A small-molecule ligand and the protein it binds are described below.
Small molecule (SMILES): CC(=O)N[C@H]1[C@H](O[C@H]2[C@H](O)[C@@H](NC(C)=O)CO[C@@H]2CO)O[C@H](CO)[C@@H](O)[C@@H]1O

Sequence of chain 1.B:
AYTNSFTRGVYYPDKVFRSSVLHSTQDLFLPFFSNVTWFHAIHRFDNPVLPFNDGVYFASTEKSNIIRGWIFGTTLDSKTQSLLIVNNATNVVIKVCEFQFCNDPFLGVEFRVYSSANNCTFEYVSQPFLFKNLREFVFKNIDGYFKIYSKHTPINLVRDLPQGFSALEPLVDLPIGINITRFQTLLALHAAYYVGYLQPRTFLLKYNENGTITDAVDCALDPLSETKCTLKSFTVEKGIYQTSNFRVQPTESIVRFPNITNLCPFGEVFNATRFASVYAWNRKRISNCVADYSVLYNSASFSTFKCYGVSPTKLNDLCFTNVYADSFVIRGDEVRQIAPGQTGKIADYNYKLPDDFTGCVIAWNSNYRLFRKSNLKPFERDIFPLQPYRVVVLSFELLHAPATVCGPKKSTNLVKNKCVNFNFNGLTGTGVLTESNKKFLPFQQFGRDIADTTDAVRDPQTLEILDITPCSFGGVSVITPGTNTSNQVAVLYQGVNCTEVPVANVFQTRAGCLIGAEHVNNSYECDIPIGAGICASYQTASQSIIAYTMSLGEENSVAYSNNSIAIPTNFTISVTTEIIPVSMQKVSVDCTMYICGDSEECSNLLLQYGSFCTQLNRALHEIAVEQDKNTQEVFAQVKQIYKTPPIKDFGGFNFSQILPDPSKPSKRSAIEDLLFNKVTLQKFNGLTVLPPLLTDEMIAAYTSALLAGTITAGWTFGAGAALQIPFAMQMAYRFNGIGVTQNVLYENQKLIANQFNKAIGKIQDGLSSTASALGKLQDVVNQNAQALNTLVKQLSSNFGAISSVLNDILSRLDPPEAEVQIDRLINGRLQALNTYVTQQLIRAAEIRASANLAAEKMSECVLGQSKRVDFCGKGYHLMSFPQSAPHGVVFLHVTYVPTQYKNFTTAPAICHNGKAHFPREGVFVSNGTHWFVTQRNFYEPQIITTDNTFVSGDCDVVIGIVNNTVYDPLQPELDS

Sequence of chain 1.C:
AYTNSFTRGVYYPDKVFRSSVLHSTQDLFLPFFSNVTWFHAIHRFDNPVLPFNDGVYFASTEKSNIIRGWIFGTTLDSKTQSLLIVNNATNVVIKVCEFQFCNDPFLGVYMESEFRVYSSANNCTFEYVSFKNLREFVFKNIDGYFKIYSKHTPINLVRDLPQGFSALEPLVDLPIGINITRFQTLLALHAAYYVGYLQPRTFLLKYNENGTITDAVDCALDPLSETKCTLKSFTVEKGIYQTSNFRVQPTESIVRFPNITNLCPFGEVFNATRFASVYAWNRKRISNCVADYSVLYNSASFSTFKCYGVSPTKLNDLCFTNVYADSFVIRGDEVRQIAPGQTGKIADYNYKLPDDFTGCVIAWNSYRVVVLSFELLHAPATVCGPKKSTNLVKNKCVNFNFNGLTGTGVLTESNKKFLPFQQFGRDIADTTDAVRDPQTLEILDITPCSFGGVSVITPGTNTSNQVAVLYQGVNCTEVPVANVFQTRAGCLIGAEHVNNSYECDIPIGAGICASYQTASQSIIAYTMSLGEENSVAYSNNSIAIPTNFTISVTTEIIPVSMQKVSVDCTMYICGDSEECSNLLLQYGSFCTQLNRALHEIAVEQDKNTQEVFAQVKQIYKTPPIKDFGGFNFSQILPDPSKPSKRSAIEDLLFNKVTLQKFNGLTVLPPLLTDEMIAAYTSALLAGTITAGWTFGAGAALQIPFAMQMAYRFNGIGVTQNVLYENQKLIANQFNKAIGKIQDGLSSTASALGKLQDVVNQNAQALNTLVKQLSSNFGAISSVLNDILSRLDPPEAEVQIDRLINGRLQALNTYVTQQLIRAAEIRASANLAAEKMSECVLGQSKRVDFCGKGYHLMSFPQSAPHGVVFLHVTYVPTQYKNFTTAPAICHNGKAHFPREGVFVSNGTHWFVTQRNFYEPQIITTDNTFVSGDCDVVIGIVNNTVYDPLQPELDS

Binding-site contacts:
Ligand atom C8 contacts residue ALA866 of chain 1.C at 4.1 Å (hydrophobic).
Ligand atom C8 contacts residue LYS1047 of chain 1.B at 4.2 Å.
Ligand atom O7 contacts residue SER678 of chain 1.B at 2.8 Å (h-bond).
Ligand atom C4 contacts residue ASN1048 of chain 1.B at 4.2 Å.
Ligand atom C8 contacts residue ALA680 of chain 1.B at 4.3 Å (hydrophobic).
Ligand atom O4 contacts residue ALA680 of chain 1.B at 4.3 Å.
Ligand atom C1 contacts residue ASN1048 of chain 1.B at 1.4 Å.
Ligand atom N2 contacts residue ASN1048 of chain 1.B at 2.9 Å (h-bond).
Ligand atom C8 contacts residue TYR1046 of chain 1.B at 3.5 Å (hydrophobic).
Ligand atom O7 contacts residue ASN1048 of chain 1.B at 4.4 Å.
Ligand atom C7 contacts residue TYR1046 of chain 1.B at 4.3 Å (hydrophobic).
Ligand atom C7 contacts residue ASN1048 of chain 1.B at 3.9 Å.
Ligand atom C8 contacts residue SER678 of chain 1.B at 3.6 Å.
Ligand atom C2 contacts residue ASN1048 of chain 1.B at 2.4 Å.
Ligand atom N2 contacts residue SER678 of chain 1.B at 4.4 Å.
Ligand atom C3 contacts residue ASN1048 of chain 1.B at 3.8 Å.
Ligand atom C1 contacts residue LEU868 of chain 1.C at 4.2 Å (hydrophobic).
Ligand atom C7 contacts residue SER678 of chain 1.B at 3.4 Å.
Ligand atom O5 contacts residue ASN1048 of chain 1.B at 2.4 Å (h-bond).
Ligand atom C5 contacts residue ASN1048 of chain 1.B at 3.7 Å.
Ligand atom O6 contacts residue ALA680 of chain 1.B at 3.9 Å.